Sequence of chain 1.A:
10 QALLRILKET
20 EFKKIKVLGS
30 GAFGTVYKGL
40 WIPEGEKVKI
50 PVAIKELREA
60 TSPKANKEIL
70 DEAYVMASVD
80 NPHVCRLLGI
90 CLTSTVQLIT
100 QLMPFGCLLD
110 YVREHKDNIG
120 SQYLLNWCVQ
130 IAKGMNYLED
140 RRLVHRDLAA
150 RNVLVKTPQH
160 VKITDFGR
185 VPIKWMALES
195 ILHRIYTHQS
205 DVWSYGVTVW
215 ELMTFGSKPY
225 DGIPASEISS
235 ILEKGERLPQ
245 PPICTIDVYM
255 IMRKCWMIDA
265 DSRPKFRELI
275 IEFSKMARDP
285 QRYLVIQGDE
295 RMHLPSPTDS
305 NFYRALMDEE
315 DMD

Binding-site contacts:
Ligand atom C35 contacts residue LEU86 of chain 1.A at 3.5 Å (hydrophobic).
Ligand atom O32 contacts residue LYS54 of chain 1.A at 2.6 Å (salt-bridge).
Ligand atom F36 contacts residue THR99 of chain 1.A at 3.2 Å.
Ligand atom C07 contacts residue LEU97 of chain 1.A at 3.7 Å (hydrophobic).
Ligand atom C39 contacts residue PHE165 of chain 1.A at 3.6 Å (hydrophobic).
Ligand atom O40 contacts residue ASP164 of chain 1.A at 3.5 Å.
Ligand atom O32 contacts residue ARG167 of chain 1.A at 3.2 Å (salt-bridge).
Ligand atom F36 contacts residue LEU86 of chain 1.A at 2.8 Å.
Ligand atom O40 contacts residue ARG167 of chain 1.A at 3.2 Å (salt-bridge).
Ligand atom N03 contacts residue ASP164 of chain 1.A at 3.1 Å (salt-bridge).
Ligand atom O40 contacts residue PHE165 of chain 1.A at 2.5 Å (h-bond).
Ligand atom S08 contacts residue LYS54 of chain 1.A at 3.7 Å.
Ligand atom F36 contacts residue ARG85 of chain 1.A at 2.8 Å.
Ligand atom C06 contacts residue THR99 of chain 1.A at 3.6 Å.
Ligand atom C37 contacts residue PHE165 of chain 1.A at 3.5 Å (hydrophobic).
Ligand atom S08 contacts residue LEU97 of chain 1.A at 3.5 Å (h-bond).
Ligand atom C24 contacts residue GLU58 of chain 1.A at 3.5 Å.
Ligand atom C17 contacts residue ILE68 of chain 1.A at 3.5 Å (hydrophobic).
Ligand atom F36 contacts residue CYS84 of chain 1.A at 3.4 Å.
Ligand atom C11 contacts residue ARG167 of chain 1.A at 3.3 Å.
Ligand atom C06 contacts residue ALA52 of chain 1.A at 3.6 Å (hydrophobic).
Ligand atom N05 contacts residue YY31 of chain 1.H at 3.4 Å.
Ligand atom C11 contacts residue LYS54 of chain 1.A at 3.7 Å.
Ligand atom S08 contacts residue THR99 of chain 1.A at 3.5 Å (h-bond).
Ligand atom C38 contacts residue MET75 of chain 1.A at 3.7 Å (hydrophobic).
Ligand atom C12 contacts residue LEU97 of chain 1.A at 3.7 Å (hydrophobic).
Ligand atom C28 contacts residue ILE68 of chain 1.A at 3.7 Å (hydrophobic).
Ligand atom C07 contacts residue ILE53 of chain 1.A at 3.6 Å (hydrophobic).
Ligand atom C38 contacts residue PHE165 of chain 1.A at 3.4 Å (hydrophobic).
Ligand atom N22 contacts residue GLU58 of chain 1.A at 3.4 Å (salt-bridge).
Ligand atom C07 contacts residue THR99 of chain 1.A at 3.3 Å.
Ligand atom C07 contacts residue LYS54 of chain 1.A at 3.4 Å.
Ligand atom C06 contacts residue VAL35 of chain 1.A at 3.7 Å (hydrophobic).
Ligand atom C09 contacts residue ASP164 of chain 1.A at 3.6 Å.
Ligand atom O40 contacts residue MET75 of chain 1.A at 3.5 Å (h-bond).
Ligand atom C07 contacts residue ALA52 of chain 1.A at 3.0 Å (hydrophobic).
Ligand atom C18 contacts residue ILE68 of chain 1.A at 3.5 Å (hydrophobic).
Ligand atom C37 contacts residue CYS84 of chain 1.A at 3.2 Å (hydrophobic).
Ligand atom O01 contacts residue LEU97 of chain 1.A at 3.4 Å.
Ligand atom C16 contacts residue ILE68 of chain 1.A at 3.7 Å (hydrophobic).

This protein binds this small molecule.
Small molecule (SMILES): CN1CCC(c2ccc(-c3ccc4c(c3)C(=O)N([C@@H](C(=O)Nc3nccs3)c3cc(F)ccc3O)C4)cc2)CC1